Sequence of chain 1.A:
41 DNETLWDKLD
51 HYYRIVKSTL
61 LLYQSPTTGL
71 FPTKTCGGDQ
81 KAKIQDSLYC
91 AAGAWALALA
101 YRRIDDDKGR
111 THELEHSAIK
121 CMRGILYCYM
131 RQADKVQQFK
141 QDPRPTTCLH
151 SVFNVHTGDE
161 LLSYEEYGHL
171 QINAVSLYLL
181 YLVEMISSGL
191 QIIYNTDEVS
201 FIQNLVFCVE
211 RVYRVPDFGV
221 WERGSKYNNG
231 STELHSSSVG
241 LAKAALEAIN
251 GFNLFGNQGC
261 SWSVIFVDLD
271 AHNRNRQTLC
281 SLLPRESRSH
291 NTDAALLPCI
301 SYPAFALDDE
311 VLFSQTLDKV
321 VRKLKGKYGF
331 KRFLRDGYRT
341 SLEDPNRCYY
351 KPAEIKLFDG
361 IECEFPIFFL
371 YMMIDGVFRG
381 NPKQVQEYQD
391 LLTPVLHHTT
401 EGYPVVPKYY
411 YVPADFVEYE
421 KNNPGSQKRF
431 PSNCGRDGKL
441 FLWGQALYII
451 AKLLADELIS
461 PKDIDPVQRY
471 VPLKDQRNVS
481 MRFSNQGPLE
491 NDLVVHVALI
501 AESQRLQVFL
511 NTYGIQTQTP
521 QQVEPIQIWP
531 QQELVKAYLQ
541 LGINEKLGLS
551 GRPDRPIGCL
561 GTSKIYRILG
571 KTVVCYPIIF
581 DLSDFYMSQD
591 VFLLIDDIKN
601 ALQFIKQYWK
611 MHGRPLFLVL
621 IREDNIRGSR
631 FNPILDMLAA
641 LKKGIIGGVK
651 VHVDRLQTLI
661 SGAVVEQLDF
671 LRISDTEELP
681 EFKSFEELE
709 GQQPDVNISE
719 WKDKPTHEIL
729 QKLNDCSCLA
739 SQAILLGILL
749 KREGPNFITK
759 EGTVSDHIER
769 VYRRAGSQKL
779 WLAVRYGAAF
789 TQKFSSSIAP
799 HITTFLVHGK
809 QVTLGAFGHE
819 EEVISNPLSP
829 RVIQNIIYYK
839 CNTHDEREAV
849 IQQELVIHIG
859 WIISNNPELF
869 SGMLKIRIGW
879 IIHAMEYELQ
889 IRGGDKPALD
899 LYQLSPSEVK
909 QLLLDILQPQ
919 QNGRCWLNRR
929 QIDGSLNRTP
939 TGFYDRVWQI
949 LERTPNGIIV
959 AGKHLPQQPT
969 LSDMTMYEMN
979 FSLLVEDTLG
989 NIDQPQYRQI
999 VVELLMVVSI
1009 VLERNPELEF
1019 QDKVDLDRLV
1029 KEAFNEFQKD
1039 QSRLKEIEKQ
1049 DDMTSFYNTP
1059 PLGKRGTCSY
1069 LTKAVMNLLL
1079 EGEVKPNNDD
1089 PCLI

The protein below binds the small molecule below.
Small molecule (SMILES): C/C=C(\C)CC/C=C(\C)CCC=C(C)C

Sequence of chain 1.D:
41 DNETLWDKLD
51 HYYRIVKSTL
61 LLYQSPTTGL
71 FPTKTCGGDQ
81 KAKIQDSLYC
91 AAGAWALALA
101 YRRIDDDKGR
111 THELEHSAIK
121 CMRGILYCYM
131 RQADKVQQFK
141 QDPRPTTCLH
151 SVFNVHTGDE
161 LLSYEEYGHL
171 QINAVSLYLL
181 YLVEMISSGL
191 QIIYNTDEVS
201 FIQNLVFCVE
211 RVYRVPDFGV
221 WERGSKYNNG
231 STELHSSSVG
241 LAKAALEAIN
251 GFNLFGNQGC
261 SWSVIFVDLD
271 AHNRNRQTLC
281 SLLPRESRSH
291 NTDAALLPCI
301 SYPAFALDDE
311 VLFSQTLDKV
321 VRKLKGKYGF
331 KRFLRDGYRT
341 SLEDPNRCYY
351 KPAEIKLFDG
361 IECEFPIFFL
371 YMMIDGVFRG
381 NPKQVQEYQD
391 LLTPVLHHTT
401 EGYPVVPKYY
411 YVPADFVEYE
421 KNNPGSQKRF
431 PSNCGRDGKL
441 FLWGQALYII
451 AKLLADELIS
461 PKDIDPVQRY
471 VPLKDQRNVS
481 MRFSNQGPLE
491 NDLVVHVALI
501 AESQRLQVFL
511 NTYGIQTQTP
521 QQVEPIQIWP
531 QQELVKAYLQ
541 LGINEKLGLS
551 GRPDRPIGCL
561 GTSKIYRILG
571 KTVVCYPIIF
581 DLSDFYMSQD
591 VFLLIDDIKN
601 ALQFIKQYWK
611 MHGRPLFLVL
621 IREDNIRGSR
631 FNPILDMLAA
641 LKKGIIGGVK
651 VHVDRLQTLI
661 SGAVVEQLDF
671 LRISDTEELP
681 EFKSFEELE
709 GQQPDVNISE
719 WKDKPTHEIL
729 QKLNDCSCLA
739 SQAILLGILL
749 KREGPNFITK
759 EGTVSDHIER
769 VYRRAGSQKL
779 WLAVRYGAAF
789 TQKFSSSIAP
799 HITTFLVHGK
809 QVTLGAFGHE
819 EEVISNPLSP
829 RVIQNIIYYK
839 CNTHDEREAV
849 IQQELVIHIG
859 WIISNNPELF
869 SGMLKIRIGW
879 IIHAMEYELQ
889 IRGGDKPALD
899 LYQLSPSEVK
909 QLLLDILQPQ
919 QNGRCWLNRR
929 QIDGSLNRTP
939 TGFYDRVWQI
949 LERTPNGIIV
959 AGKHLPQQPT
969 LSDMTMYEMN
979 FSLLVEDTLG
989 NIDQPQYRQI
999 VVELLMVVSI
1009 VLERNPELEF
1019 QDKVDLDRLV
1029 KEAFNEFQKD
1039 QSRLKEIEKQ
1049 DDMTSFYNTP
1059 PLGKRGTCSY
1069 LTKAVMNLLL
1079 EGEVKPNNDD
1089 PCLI

Binding-site contacts:
Ligand atom C15 contacts residue FAR1 of chain 1.T at 3.9 Å.
Ligand atom C15 contacts residue VAL1009 of chain 1.D at 3.7 Å (hydrophobic).
Ligand atom C11 contacts residue GLU1015 of chain 1.A at 3.7 Å.
Ligand atom C1 contacts residue LEU1091 of chain 1.A at 4.1 Å (hydrophobic).
Ligand atom C14 contacts residue ILE1008 of chain 1.D at 3.5 Å (hydrophobic).
Ligand atom C4 contacts residue PRO1089 of chain 1.A at 3.2 Å (hydrophobic).
Ligand atom C9 contacts residue THR1070 of chain 1.D at 3.4 Å.
Ligand atom C11 contacts residue THR1070 of chain 1.D at 3.3 Å.
Ligand atom C4 contacts residue GLU1015 of chain 1.A at 2.8 Å.
Ligand atom C14 contacts residue VAL1009 of chain 1.D at 2.7 Å (hydrophobic).
Ligand atom C2 contacts residue CYS1090 of chain 1.A at 2.5 Å (hydrophobic).
Ligand atom C13 contacts residue VAL1009 of chain 1.D at 3.6 Å (hydrophobic).
Ligand atom C11 contacts residue VAL1005 of chain 1.D at 4.1 Å (hydrophobic).
Ligand atom C13 contacts residue ILE1008 of chain 1.D at 4.0 Å (hydrophobic).
Ligand atom C6 contacts residue GLU1015 of chain 1.A at 3.7 Å.
Ligand atom C12 contacts residue GLU1015 of chain 1.A at 4.2 Å.
Ligand atom C15 contacts residue ASN1013 of chain 1.D at 4.0 Å.
Ligand atom C3 contacts residue LEU1060 of chain 1.D at 3.9 Å (hydrophobic).
Ligand atom C3 contacts residue GLU1015 of chain 1.A at 3.1 Å.
Ligand atom C15 contacts residue THR1070 of chain 1.D at 4.0 Å.
Ligand atom C15 contacts residue MET1074 of chain 1.D at 2.6 Å (hydrophobic).
Ligand atom C13 contacts residue THR1070 of chain 1.D at 3.6 Å.
Ligand atom C5 contacts residue LEU1060 of chain 1.D at 3.6 Å (hydrophobic).
Ligand atom C1 contacts residue CYS1090 of chain 1.A at 1.6 Å (hydrophobic).
Ligand atom C7 contacts residue GLU1015 of chain 1.A at 3.3 Å.
Ligand atom C10 contacts residue GLU1015 of chain 1.A at 3.7 Å.
Ligand atom C8 contacts residue THR1070 of chain 1.D at 4.1 Å.
Ligand atom C13 contacts residue MET1074 of chain 1.D at 3.7 Å (hydrophobic).
Ligand atom C14 contacts residue VAL1005 of chain 1.D at 3.2 Å (hydrophobic).
Ligand atom C10 contacts residue VAL1082 of chain 1.A at 2.9 Å (hydrophobic).
Ligand atom C5 contacts residue GLU1015 of chain 1.A at 2.7 Å.
Ligand atom C12 contacts residue THR1070 of chain 1.D at 3.6 Å.
Ligand atom C8 contacts residue GLU1015 of chain 1.A at 3.3 Å.
Ligand atom C15 contacts residue ASN1013 of chain 1.A at 3.6 Å.
Ligand atom C1 contacts residue PRO1089 of chain 1.A at 3.2 Å (hydrophobic).
Ligand atom C4 contacts residue CYS1090 of chain 1.A at 3.2 Å (hydrophobic).
Ligand atom C3 contacts residue CYS1090 of chain 1.A at 3.1 Å (hydrophobic).
Ligand atom C11 contacts residue ILE1008 of chain 1.D at 4.0 Å (hydrophobic).
Ligand atom C9 contacts residue GLU1015 of chain 1.A at 3.6 Å.
Ligand atom C14 contacts residue THR1070 of chain 1.D at 4.0 Å.